Binding-site contacts:
Ligand atom O10 contacts residue HIS191 of chain 1.A at 2.8 Å (h-bond).
Ligand atom O6 contacts residue PRO226 of chain 1.A at 3.3 Å (h-bond).
Ligand atom N2 contacts residue 4LW1 of chain 1.F at 3.5 Å.
Ligand atom O4 contacts residue ILE171 of chain 1.A at 2.8 Å (h-bond).
Ligand atom O7 contacts residue SER170 of chain 1.A at 3.2 Å.
Ligand atom O9 contacts residue GLU233 of chain 1.A at 3.1 Å (salt-bridge).
Ligand atom C4 contacts residue 4LW1 of chain 1.F at 3.5 Å.
Ligand atom O2 contacts residue 4LW1 of chain 1.F at 1.7 Å.
Ligand atom C2 contacts residue 4LW1 of chain 1.F at 3.5 Å.
Ligand atom N1 contacts residue 4LW1 of chain 1.F at 3.4 Å.
Ligand atom C4 contacts residue ILE171 of chain 1.A at 3.3 Å (hydrophobic).
Ligand atom O8 contacts residue PRO226 of chain 1.A at 3.5 Å.
Ligand atom O9 contacts residue MN1 of chain 1.B at 2.2 Å.
Ligand atom C15 contacts residue THR153 of chain 1.A at 3.4 Å.
Ligand atom C1 contacts residue 4LW1 of chain 1.F at 3.3 Å.
Ligand atom O3 contacts residue ARG173 of chain 1.A at 2.8 Å (salt-bridge).
Ligand atom C10 contacts residue ILE327 of chain 1.A at 3.4 Å (hydrophobic).
Ligand atom C12 contacts residue 4LW1 of chain 1.F at 3.3 Å.
Ligand atom C2 contacts residue ARG173 of chain 1.A at 3.4 Å.
Ligand atom C14 contacts residue SER224 of chain 1.A at 3.4 Å.
Ligand atom O7 contacts residue SER223 of chain 1.A at 3.4 Å (h-bond).
Ligand atom O8 contacts residue LYS391 of chain 1.A at 2.7 Å (salt-bridge).
Ligand atom O6 contacts residue MET225 of chain 1.A at 3.3 Å.
Ligand atom C2 contacts residue ALA172 of chain 1.A at 3.5 Å (hydrophobic).
Ligand atom P1 contacts residue MN1 of chain 1.B at 3.4 Å.
Ligand atom O1 contacts residue GLN190 of chain 1.A at 2.9 Å (h-bond).
Ligand atom O9 contacts residue HIS191 of chain 1.A at 3.2 Å (h-bond).
Ligand atom C3 contacts residue 4LW1 of chain 1.F at 3.4 Å.
Ligand atom N2 contacts residue ILE171 of chain 1.A at 3.3 Å (h-bond).
Ligand atom N2 contacts residue GLN190 of chain 1.A at 3.3 Å (h-bond).
Ligand atom N4 contacts residue ILE171 of chain 1.A at 3.4 Å (h-bond).
Ligand atom O5 contacts residue GLN190 of chain 1.A at 2.9 Å (h-bond).
Ligand atom O9 contacts residue K1 of chain 1.C at 2.8 Å.
Ligand atom C11 contacts residue 4LW1 of chain 1.F at 3.0 Å.
Ligand atom C1 contacts residue GLN190 of chain 1.A at 3.5 Å.
Ligand atom C19 contacts residue ILE171 of chain 1.A at 3.3 Å (hydrophobic).
Ligand atom P1 contacts residue K1 of chain 1.C at 3.4 Å.
Ligand atom C6 contacts residue ILE327 of chain 1.A at 3.5 Å (hydrophobic).
Ligand atom O9 contacts residue ASN168 of chain 1.A at 2.9 Å (h-bond).
Ligand atom O7 contacts residue K1 of chain 1.C at 3.0 Å.

Sequence of chain 1.A:
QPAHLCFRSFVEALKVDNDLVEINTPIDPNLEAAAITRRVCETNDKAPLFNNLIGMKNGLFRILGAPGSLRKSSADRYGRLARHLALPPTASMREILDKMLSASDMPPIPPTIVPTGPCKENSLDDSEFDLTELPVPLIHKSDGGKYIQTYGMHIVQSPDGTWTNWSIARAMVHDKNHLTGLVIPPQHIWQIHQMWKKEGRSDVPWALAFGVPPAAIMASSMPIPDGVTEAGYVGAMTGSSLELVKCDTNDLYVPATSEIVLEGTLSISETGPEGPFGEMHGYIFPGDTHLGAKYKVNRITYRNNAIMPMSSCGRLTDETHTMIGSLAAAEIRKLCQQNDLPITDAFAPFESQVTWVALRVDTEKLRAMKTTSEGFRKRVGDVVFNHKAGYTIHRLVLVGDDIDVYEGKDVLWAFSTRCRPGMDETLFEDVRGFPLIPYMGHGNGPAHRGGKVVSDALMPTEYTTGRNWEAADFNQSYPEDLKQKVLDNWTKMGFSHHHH

The small molecule below binds the protein below.
Small molecule (SMILES): Cc1cc2c3c(c1C)C(C)(C)C[C@@H](O)N3c1c(nc(O)[nH]c1=O)N2C[C@H](O)[C@H](O)[C@H](O)COP(=O)(O)O